Binding-site contacts:
Ligand atom N6 contacts residue THR45 of chain 20.C at 2.8 Å (h-bond).
Ligand atom O5' contacts residue LYS89 of chain 39.C at 3.2 Å (salt-bridge).
Ligand atom OP2 contacts residue LYS43 of chain 20.C at 2.7 Å (salt-bridge).
Ligand atom N7 contacts residue TYR85 of chain 20.C at 3.8 Å.
Ligand atom OP2 contacts residue LYS89 of chain 39.C at 3.5 Å (salt-bridge).
Ligand atom C5' contacts residue LYS57 of chain 39.C at 3.8 Å.
Ligand atom N6 contacts residue CYS46 of chain 20.C at 3.6 Å (h-bond).
Ligand atom C5' contacts residue ARG49 of chain 39.C at 2.6 Å.
Ligand atom N7 contacts residue THR45 of chain 20.C at 2.7 Å (h-bond).
Ligand atom OP1 contacts residue ASN55 of chain 39.C at 3.0 Å (h-bond).
Ligand atom OP2 contacts residue TYR85 of chain 20.C at 2.6 Å (h-bond).
Ligand atom C6 contacts residue THR45 of chain 20.C at 3.4 Å.
Ligand atom OP1 contacts residue SER52 of chain 39.C at 3.1 Å.
Ligand atom OP2 contacts residue LYS57 of chain 39.C at 3.0 Å (salt-bridge).
Ligand atom OP2 contacts residue THR91 of chain 39.C at 3.7 Å.
Ligand atom N1 contacts residue THR59 of chain 20.C at 3.4 Å.
Ligand atom OP1 contacts residue ASN55 of chain 39.C at 3.2 Å.
Ligand atom OP1 contacts residue SER51 of chain 39.C at 2.7 Å (h-bond).
Ligand atom N6 contacts residue THR59 of chain 20.C at 2.7 Å (h-bond).
Ligand atom C5 contacts residue THR45 of chain 20.C at 3.4 Å.
Ligand atom C4' contacts residue ARG49 of chain 39.C at 3.6 Å.
Ligand atom O3' contacts residue SER51 of chain 39.C at 3.3 Å (h-bond).
Ligand atom N7 contacts residue LYS61 of chain 20.C at 3.4 Å.
Ligand atom C6 contacts residue THR59 of chain 20.C at 3.5 Å.
Ligand atom OP2 contacts residue LYS57 of chain 39.C at 3.5 Å (salt-bridge).
Ligand atom OP1 contacts residue LYS57 of chain 39.C at 2.9 Å.
Ligand atom N1 contacts residue SER47 of chain 20.C at 2.7 Å (h-bond).
Ligand atom N9 contacts residue LYS61 of chain 20.C at 3.8 Å.
Ligand atom O4' contacts residue LYS61 of chain 20.C at 3.7 Å.
Ligand atom OP1 contacts residue ARG49 of chain 39.C at 2.6 Å (salt-bridge).
Ligand atom P contacts residue ARG49 of chain 39.C at 3.7 Å.
Ligand atom OP1 contacts residue LYS89 of chain 39.C at 3.5 Å (salt-bridge).
Ligand atom P contacts residue LYS57 of chain 39.C at 3.1 Å.
Ligand atom O5' contacts residue ARG49 of chain 39.C at 3.6 Å (salt-bridge).
Ligand atom C8 contacts residue LYS61 of chain 20.C at 3.6 Å.
Ligand atom C2 contacts residue SER47 of chain 20.C at 3.2 Å.
Ligand atom O5' contacts residue LYS57 of chain 39.C at 2.8 Å (salt-bridge).
Ligand atom P contacts residue SER51 of chain 39.C at 3.2 Å.
Ligand atom O3' contacts residue ARG49 of chain 39.C at 3.6 Å (salt-bridge).
Ligand atom OP2 contacts residue SER51 of chain 39.C at 3.3 Å (h-bond).

This protein binds this small molecule.
Small molecule (SMILES): Nc1ccn([C@@H]2O[C@H](CO[P](=O)(O)O[C@H]3[C@@H](O)[C@H](n4cnc5c(N)ncnc54)O[C@@H]3CO[P](=O)(O)O[C@H]3[C@@H](O)[C@H](n4cnc5c(=O)nc(N)[nH]c54)O[C@@H]3CO[P](=O)(O)O[C@H]3[C@@H](O)[C@H](n4cnc5c(N)ncnc54)O[C@@H]3CO[P](=O)(O)O[C@H]3[C@@H](O)[C@H](n4cnc5c(N)ncnc54)O[C@@H]3CO[P](=O)(O)O[C@H]3[C@@H](O)[C@H](n4ccc(=O)[nH]c4=O)O[C@@H]3CO[P](=O)(O)O[C@H]3[C@@H](O)[C@H](n4ccc(N)nc4=O)O[C@@H]3CO[P](=O)(O)O[C@H]3[C@@H](O)[C@H](n4ccc(=O)[nH]c4=O)O[C@@H]3CO[P](=O)(O)O[C@H]3[C@@H](O)[C@H](n4cnc5c(=O)nc(N)[nH]c54)O[C@@H]3CO)[C@@H](O)[C@H]2O)c(=O)n1

Sequence of chain 39.C:
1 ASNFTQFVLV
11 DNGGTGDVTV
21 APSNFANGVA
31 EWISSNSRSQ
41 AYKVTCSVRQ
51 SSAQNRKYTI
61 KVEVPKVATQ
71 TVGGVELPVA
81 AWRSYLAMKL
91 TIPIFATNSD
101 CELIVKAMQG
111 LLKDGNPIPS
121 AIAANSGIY

Sequence of chain 20.C:
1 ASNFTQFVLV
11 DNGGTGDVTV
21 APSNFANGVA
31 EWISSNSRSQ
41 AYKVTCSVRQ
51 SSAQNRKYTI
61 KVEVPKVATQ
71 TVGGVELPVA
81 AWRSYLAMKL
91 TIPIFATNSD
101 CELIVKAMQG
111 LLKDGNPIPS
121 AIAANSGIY